Binding-site contacts:
Ligand atom C22 contacts residue PHE236 of chain 48.B at 3.9 Å (hydrophobic).
Ligand atom C27 contacts residue THR109 of chain 48.B at 3.5 Å.
Ligand atom O24 contacts residue PHE236 of chain 48.B at 3.7 Å.
Ligand atom C21 contacts residue TYR203 of chain 48.B at 3.8 Å (hydrophobic).
Ligand atom C14 contacts residue VAL197 of chain 48.B at 3.6 Å (hydrophobic).
Ligand atom C14 contacts residue PHE236 of chain 48.B at 3.9 Å (hydrophobic).
Ligand atom O24 contacts residue TYR110 of chain 48.B at 3.9 Å.
Ligand atom C12 contacts residue PHE236 of chain 48.B at 3.8 Å (hydrophobic).
Ligand atom C21 contacts residue PHE236 of chain 48.B at 3.4 Å (hydrophobic).
Ligand atom C11 contacts residue TYR157 of chain 48.B at 3.6 Å (hydrophobic).
Ligand atom C8 contacts residue ILE108 of chain 48.B at 3.8 Å (hydrophobic).
Ligand atom C3 contacts residue PRO179 of chain 48.B at 3.7 Å (hydrophobic).
Ligand atom C1 contacts residue ILE155 of chain 48.B at 3.7 Å (hydrophobic).
Ligand atom N4 contacts residue ILE192 of chain 48.B at 3.6 Å.
Ligand atom C9 contacts residue ILE108 of chain 48.B at 3.5 Å (hydrophobic).
Ligand atom N3 contacts residue ILE192 of chain 48.B at 3.8 Å.
Ligand atom C26 contacts residue THR109 of chain 48.B at 3.7 Å.
Ligand atom O25 contacts residue TYR110 of chain 48.B at 3.0 Å.
Ligand atom N6 contacts residue VAL194 of chain 48.B at 3.7 Å.
Ligand atom C23 contacts residue PHE236 of chain 48.B at 3.5 Å (hydrophobic).
Ligand atom C9 contacts residue TYR157 of chain 48.B at 3.8 Å (hydrophobic).
Ligand atom C20 contacts residue TYR110 of chain 48.B at 3.5 Å (hydrophobic).
Ligand atom C19 contacts residue PHE236 of chain 48.B at 3.5 Å (hydrophobic).
Ligand atom C11 contacts residue VAL194 of chain 48.B at 3.7 Å (hydrophobic).
Ligand atom C22 contacts residue TYR203 of chain 48.B at 3.5 Å (hydrophobic).
Ligand atom C7 contacts residue PHE132 of chain 48.B at 3.6 Å (hydrophobic).
Ligand atom C10 contacts residue TYR157 of chain 48.B at 3.6 Å (hydrophobic).
Ligand atom N4 contacts residue LEU239 of chain 48.B at 3.8 Å.
Ligand atom C4 contacts residue TYR157 of chain 48.B at 3.4 Å (hydrophobic).
Ligand atom C20 contacts residue PHE236 of chain 48.B at 3.2 Å (hydrophobic).
Ligand atom C3 contacts residue ALA24 of chain 48.D at 3.7 Å (hydrophobic).
Ligand atom C13 contacts residue VAL197 of chain 48.B at 3.6 Å (hydrophobic).
Ligand atom C3 contacts residue TYR157 of chain 48.B at 3.5 Å (hydrophobic).
Ligand atom C4 contacts residue ALA24 of chain 48.D at 3.8 Å (hydrophobic).
Ligand atom C1 contacts residue ILE181 of chain 48.B at 3.4 Å (hydrophobic).
Ligand atom C19 contacts residue TYR110 of chain 48.B at 3.7 Å (hydrophobic).
Ligand atom C8 contacts residue PHE132 of chain 48.B at 3.4 Å (hydrophobic).
Ligand atom C10 contacts residue VAL194 of chain 48.B at 3.7 Å (hydrophobic).
Ligand atom C23 contacts residue TYR110 of chain 48.B at 3.3 Å (hydrophobic).
Ligand atom C1 contacts residue PRO179 of chain 48.B at 3.9 Å (hydrophobic).

This protein binds this small molecule.
Small molecule (SMILES): CCOC(=O)c1ccc(OCCCCC2CCN(c3ccc(C)nn3)CC2)cc1

Sequence of chain 48.B:
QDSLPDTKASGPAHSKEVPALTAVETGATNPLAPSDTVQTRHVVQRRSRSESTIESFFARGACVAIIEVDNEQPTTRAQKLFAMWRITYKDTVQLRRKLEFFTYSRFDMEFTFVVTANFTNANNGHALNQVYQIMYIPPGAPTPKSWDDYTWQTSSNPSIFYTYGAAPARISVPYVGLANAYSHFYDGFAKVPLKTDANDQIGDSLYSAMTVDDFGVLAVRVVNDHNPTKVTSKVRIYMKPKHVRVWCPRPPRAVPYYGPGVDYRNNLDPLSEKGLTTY

Sequence of chain 49.D:
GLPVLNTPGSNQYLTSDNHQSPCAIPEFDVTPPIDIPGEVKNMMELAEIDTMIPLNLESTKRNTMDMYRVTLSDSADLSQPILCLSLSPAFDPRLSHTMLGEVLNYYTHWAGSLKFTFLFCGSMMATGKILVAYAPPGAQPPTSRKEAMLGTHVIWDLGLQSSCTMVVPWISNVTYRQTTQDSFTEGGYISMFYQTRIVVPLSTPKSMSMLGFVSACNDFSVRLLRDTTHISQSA

Sequence of chain 48.D:
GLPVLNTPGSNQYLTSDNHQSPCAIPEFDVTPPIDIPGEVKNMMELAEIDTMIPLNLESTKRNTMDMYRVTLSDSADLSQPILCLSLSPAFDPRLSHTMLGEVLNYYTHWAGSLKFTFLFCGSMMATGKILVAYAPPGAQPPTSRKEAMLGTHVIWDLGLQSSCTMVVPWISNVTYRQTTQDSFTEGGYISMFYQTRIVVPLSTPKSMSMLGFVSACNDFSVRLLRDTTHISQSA